Sequence of chain 1.F:
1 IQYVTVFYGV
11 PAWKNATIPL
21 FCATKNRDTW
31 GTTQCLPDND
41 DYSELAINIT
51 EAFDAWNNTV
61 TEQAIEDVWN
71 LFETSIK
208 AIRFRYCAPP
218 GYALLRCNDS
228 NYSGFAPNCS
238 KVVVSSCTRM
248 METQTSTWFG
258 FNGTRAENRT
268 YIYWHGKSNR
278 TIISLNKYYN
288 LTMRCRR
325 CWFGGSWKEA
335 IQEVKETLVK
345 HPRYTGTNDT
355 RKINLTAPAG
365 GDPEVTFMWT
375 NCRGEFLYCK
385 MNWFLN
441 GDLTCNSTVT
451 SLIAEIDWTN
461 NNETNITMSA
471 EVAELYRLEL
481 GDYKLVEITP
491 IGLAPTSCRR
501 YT

This protein binds this small molecule.
Small molecule (SMILES): CC(=O)N[C@@H]1[C@@H](O)[C@H](O)[C@@H](CO)O[C@H]1O

Binding-site contacts:
Ligand atom C3 contacts residue ASN352 of chain 1.F at 3.8 Å.
Ligand atom C1 contacts residue ASN352 of chain 1.F at 1.4 Å.
Ligand atom C5 contacts residue ASN352 of chain 1.F at 3.7 Å.
Ligand atom O7 contacts residue ASN352 of chain 1.F at 3.1 Å (h-bond).
Ligand atom C7 contacts residue ASN352 of chain 1.F at 3.2 Å.
Ligand atom N2 contacts residue ASN352 of chain 1.F at 2.9 Å (h-bond).
Ligand atom C4 contacts residue ASN352 of chain 1.F at 4.2 Å.
Ligand atom C2 contacts residue ASN352 of chain 1.F at 2.5 Å.
Ligand atom O5 contacts residue ASN352 of chain 1.F at 2.4 Å (h-bond).
Ligand atom C8 contacts residue ASN352 of chain 1.F at 4.3 Å.